A small-molecule ligand and the protein it binds are described below.
Small molecule (SMILES): CC(=O)N[C@H]1[C@H](O[C@H]2[C@H](O)[C@@H](NC(C)=O)CO[C@@H]2CO)O[C@H](CO)[C@@H](O)[C@@H]1O

Binding-site contacts:
Ligand atom O4 contacts residue ASN73 of chain 1.A at 4.3 Å.
Ligand atom C5 contacts residue ASN73 of chain 1.A at 3.6 Å.
Ligand atom C7 contacts residue ASN73 of chain 1.A at 3.4 Å.
Ligand atom N2 contacts residue ASN73 of chain 1.A at 3.0 Å (h-bond).
Ligand atom C4 contacts residue ASN73 of chain 1.A at 4.1 Å.
Ligand atom C3 contacts residue ASN73 of chain 1.A at 3.9 Å.
Ligand atom C8 contacts residue HIS34 of chain 1.A at 3.7 Å.
Ligand atom C1 contacts residue ASN73 of chain 1.A at 1.4 Å.
Ligand atom O7 contacts residue ASN73 of chain 1.A at 2.8 Å (h-bond).
Ligand atom O5 contacts residue ASN73 of chain 1.A at 2.5 Å (h-bond).
Ligand atom C2 contacts residue ASN73 of chain 1.A at 2.6 Å.

Sequence of chain 1.A:
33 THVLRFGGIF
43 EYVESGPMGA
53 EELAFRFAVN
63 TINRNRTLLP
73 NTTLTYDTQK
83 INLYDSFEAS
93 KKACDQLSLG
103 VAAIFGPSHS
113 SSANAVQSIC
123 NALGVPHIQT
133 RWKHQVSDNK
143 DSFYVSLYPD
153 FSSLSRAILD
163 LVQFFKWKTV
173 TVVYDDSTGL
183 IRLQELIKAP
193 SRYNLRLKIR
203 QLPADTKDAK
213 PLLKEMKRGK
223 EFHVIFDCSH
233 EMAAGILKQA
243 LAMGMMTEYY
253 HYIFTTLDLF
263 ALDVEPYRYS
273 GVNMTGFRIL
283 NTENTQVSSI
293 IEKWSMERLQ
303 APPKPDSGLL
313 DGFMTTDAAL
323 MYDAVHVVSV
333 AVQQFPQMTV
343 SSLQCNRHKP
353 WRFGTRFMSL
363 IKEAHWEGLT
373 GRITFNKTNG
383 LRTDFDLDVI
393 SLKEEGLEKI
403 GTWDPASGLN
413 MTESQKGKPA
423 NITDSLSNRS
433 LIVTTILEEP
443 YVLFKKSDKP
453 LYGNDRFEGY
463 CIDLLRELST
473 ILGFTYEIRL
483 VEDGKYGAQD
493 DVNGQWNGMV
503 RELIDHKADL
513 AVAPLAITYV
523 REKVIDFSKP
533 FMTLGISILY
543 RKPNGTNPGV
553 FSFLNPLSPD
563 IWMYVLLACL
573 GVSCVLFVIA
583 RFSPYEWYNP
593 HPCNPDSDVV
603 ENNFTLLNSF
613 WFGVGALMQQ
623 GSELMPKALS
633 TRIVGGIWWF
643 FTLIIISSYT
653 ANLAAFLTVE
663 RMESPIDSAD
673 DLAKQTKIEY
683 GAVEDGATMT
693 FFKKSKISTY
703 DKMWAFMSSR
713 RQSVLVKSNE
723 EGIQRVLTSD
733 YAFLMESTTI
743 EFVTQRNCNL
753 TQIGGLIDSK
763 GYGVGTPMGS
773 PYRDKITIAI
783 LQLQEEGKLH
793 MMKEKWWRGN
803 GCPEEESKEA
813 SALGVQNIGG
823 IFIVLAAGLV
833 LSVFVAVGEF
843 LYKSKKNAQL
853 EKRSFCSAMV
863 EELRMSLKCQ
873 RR